This protein binds this small molecule.
Small molecule (SMILES): CC(C)C[C@H](NC(=O)[C@H](COP(=O)(O)O)NC(=O)[C@H](COP(=O)(O)O)NC(=O)[C@H](COP(=O)(O)O)NC(=O)[C@H](C)NC(=O)[C@@H](NC(=O)[C@@H](N)[C@@H](C)OP(=O)(O)O)[C@@H](C)OP(=O)(O)O)C(=O)N[C@@H](C)C(=O)N[C@H](C=O)CCCCN

Binding-site contacts:
Ligand atom CD1 contacts residue ARG104 of chain 1.C at 3.2 Å.
Ligand atom O1P contacts residue LYS295 of chain 1.C at 3.7 Å.
Ligand atom CA contacts residue ARG8 of chain 1.C at 3.3 Å.
Ligand atom O contacts residue ARG8 of chain 1.C at 2.6 Å (salt-bridge).
Ligand atom O3P contacts residue SER31 of chain 1.J at 2.9 Å (h-bond).
Ligand atom O contacts residue LYS108 of chain 1.C at 3.5 Å (salt-bridge).
Ligand atom O contacts residue PHE10 of chain 1.C at 3.4 Å.
Ligand atom O2P contacts residue LYS12 of chain 1.C at 2.5 Å (salt-bridge).
Ligand atom O2P contacts residue SER31 of chain 1.J at 3.6 Å.
Ligand atom O1P contacts residue ARG26 of chain 1.C at 2.6 Å (salt-bridge).
Ligand atom O contacts residue ARG104 of chain 1.C at 3.6 Å.
Ligand atom C contacts residue LYS11 of chain 1.C at 3.5 Å.
Ligand atom CD1 contacts residue LEU105 of chain 1.C at 3.5 Å (hydrophobic).
Ligand atom N contacts residue ARG8 of chain 1.C at 3.3 Å (salt-bridge).
Ligand atom CG2 contacts residue ARG26 of chain 1.C at 3.2 Å.
Ligand atom P contacts residue ARG8 of chain 1.C at 3.4 Å.
Ligand atom OG contacts residue LYS108 of chain 1.C at 2.3 Å (salt-bridge).
Ligand atom P contacts residue LYS295 of chain 1.C at 3.1 Å.
Ligand atom O1P contacts residue ARG8 of chain 1.C at 2.6 Å (salt-bridge).
Ligand atom CB contacts residue VAL9 of chain 1.C at 3.2 Å (hydrophobic).
Ligand atom C contacts residue LYS108 of chain 1.C at 3.4 Å.
Ligand atom CA contacts residue LYS108 of chain 1.C at 3.7 Å.
Ligand atom N contacts residue LYS11 of chain 1.C at 2.8 Å (salt-bridge).
Ligand atom OG contacts residue ARG8 of chain 1.C at 3.0 Å (salt-bridge).
Ligand atom CA contacts residue LYS11 of chain 1.C at 3.4 Å.
Ligand atom P contacts residue LYS12 of chain 1.C at 3.6 Å.
Ligand atom CB contacts residue ARG8 of chain 1.C at 3.3 Å.
Ligand atom P contacts residue LYS108 of chain 1.C at 3.5 Å.
Ligand atom C contacts residue LYS11 of chain 1.C at 3.6 Å.
Ligand atom O2P contacts residue LYS295 of chain 1.C at 2.7 Å (salt-bridge).
Ligand atom O1P contacts residue LYS108 of chain 1.C at 3.6 Å (salt-bridge).
Ligand atom CA contacts residue VAL9 of chain 1.C at 3.2 Å (hydrophobic).
Ligand atom OG1 contacts residue LYS12 of chain 1.C at 3.0 Å.
Ligand atom N contacts residue LYS108 of chain 1.C at 3.0 Å (salt-bridge).
Ligand atom O3P contacts residue LYS11 of chain 1.C at 2.6 Å (salt-bridge).
Ligand atom CD2 contacts residue THR7 of chain 1.C at 3.5 Å.
Ligand atom C contacts residue ARG8 of chain 1.C at 3.2 Å.
Ligand atom O contacts residue LYS11 of chain 1.C at 2.5 Å (salt-bridge).
Ligand atom O3P contacts residue LYS295 of chain 1.C at 2.7 Å (salt-bridge).
Ligand atom CB contacts residue LYS108 of chain 1.C at 3.1 Å.

Sequence of chain 1.C:
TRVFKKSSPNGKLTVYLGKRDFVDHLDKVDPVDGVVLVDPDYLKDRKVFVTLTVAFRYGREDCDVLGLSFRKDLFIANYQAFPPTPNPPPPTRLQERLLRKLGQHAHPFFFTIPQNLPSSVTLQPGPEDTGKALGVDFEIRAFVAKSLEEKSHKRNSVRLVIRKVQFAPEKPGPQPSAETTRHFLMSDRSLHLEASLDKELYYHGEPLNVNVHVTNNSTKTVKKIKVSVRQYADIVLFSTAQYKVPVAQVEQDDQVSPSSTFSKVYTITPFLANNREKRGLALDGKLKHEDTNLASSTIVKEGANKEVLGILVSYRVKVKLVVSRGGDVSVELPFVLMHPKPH

Sequence of chain 1.J:
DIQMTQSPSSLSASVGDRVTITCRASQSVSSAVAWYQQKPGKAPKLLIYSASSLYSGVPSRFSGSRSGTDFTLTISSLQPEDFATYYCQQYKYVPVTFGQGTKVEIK